Binding-site contacts:
Ligand atom F02 contacts residue PHE94 of chain 1.A at 2.5 Å.
Ligand atom C13 contacts residue LEU104 of chain 1.A at 3.6 Å (hydrophobic).
Ligand atom F04 contacts residue HIS230 of chain 1.A at 3.3 Å.
Ligand atom O08 contacts residue THR106 of chain 1.A at 3.1 Å.
Ligand atom C19 contacts residue VAL200 of chain 1.A at 4.0 Å (hydrophobic).
Ligand atom O09 contacts residue TYR31 of chain 1.A at 4.0 Å.
Ligand atom C13 contacts residue VAL196 of chain 1.A at 3.4 Å (hydrophobic).
Ligand atom C18 contacts residue GLY107 of chain 1.A at 2.9 Å.
Ligand atom C18 contacts residue LEU104 of chain 1.A at 3.8 Å (hydrophobic).
Ligand atom O08 contacts residue LEU104 of chain 1.A at 3.3 Å.
Ligand atom C17 contacts residue PHE94 of chain 1.A at 4.0 Å (hydrophobic).
Ligand atom C12 contacts residue PHE94 of chain 1.A at 3.3 Å (hydrophobic).
Ligand atom O07 contacts residue LEU104 of chain 1.A at 3.5 Å.
Ligand atom C20 contacts residue VAL200 of chain 1.A at 3.9 Å (hydrophobic).
Ligand atom C14 contacts residue GLY107 of chain 1.A at 4.0 Å.
Ligand atom O06 contacts residue PHE94 of chain 1.A at 3.2 Å.
Ligand atom F05 contacts residue HIS230 of chain 1.A at 3.7 Å.
Ligand atom C14 contacts residue LEU104 of chain 1.A at 3.7 Å (hydrophobic).
Ligand atom C17 contacts residue VAL200 of chain 1.A at 4.1 Å (hydrophobic).
Ligand atom F01 contacts residue PHE94 of chain 1.A at 2.7 Å.
Ligand atom F02 contacts residue VAL220 of chain 1.A at 3.8 Å.
Ligand atom C20 contacts residue GLY107 of chain 1.A at 3.4 Å.
Ligand atom C10 contacts residue PHE94 of chain 1.A at 3.8 Å (hydrophobic).
Ligand atom C21 contacts residue ILE98 of chain 1.A at 3.9 Å (hydrophobic).
Ligand atom F01 contacts residue ALA93 of chain 1.A at 3.5 Å.
Ligand atom F05 contacts residue LEU104 of chain 1.A at 4.1 Å.
Ligand atom F03 contacts residue PHE90 of chain 1.A at 3.3 Å.
Ligand atom C11 contacts residue LEU104 of chain 1.A at 3.9 Å (hydrophobic).
Ligand atom C20 contacts residue LEU104 of chain 1.A at 4.0 Å (hydrophobic).
Ligand atom F03 contacts residue VAL220 of chain 1.A at 3.8 Å.
Ligand atom C18 contacts residue VAL200 of chain 1.A at 3.8 Å (hydrophobic).
Ligand atom C13 contacts residue GLY107 of chain 1.A at 3.8 Å.
Ligand atom O08 contacts residue GLY107 of chain 1.A at 3.0 Å (h-bond).
Ligand atom O08 contacts residue VAL196 of chain 1.A at 3.4 Å.
Ligand atom C14 contacts residue VAL200 of chain 1.A at 4.1 Å (hydrophobic).
Ligand atom O07 contacts residue ILE97 of chain 1.A at 3.4 Å.
Ligand atom F04 contacts residue VAL196 of chain 1.A at 4.1 Å.
Ligand atom C15 contacts residue PHE94 of chain 1.A at 3.9 Å (hydrophobic).
Ligand atom C11 contacts residue VAL196 of chain 1.A at 3.2 Å (hydrophobic).
Ligand atom C17 contacts residue ILE97 of chain 1.A at 4.1 Å (hydrophobic).

This small molecule binds to this protein.
Small molecule (SMILES): COc1ccc2c(c1)O[C@@](O)(C(F)(F)C(F)(F)F)CC2=O

Sequence of chain 1.A:
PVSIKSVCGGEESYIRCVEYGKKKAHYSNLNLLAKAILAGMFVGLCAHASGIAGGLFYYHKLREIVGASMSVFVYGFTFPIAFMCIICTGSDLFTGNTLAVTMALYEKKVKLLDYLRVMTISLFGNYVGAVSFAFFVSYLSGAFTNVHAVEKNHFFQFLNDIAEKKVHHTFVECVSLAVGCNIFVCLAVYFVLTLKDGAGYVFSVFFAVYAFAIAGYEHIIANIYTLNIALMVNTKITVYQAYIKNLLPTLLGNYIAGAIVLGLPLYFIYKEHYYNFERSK